Binding-site contacts:
Ligand atom C2 contacts residue ASN284 of chain 1.A at 2.5 Å.
Ligand atom C5 contacts residue ASN284 of chain 1.A at 3.8 Å.
Ligand atom O5 contacts residue ASN302 of chain 1.A at 3.2 Å (h-bond).
Ligand atom C6 contacts residue ASN302 of chain 1.A at 3.4 Å.
Ligand atom C6 contacts residue TYR305 of chain 1.A at 3.9 Å (hydrophobic).
Ligand atom C8 contacts residue TYR304 of chain 1.A at 3.8 Å (hydrophobic).
Ligand atom O7 contacts residue TYR304 of chain 1.A at 3.8 Å.
Ligand atom O7 contacts residue ASN284 of chain 1.A at 4.1 Å.
Ligand atom O6 contacts residue ASN302 of chain 1.A at 3.2 Å (h-bond).
Ligand atom C5 contacts residue MET94 of chain 1.C at 4.4 Å (hydrophobic).
Ligand atom O6 contacts residue GLU356 of chain 1.A at 2.8 Å (salt-bridge).
Ligand atom O5 contacts residue ASN284 of chain 1.A at 2.4 Å (h-bond).
Ligand atom C6 contacts residue TYR304 of chain 1.A at 3.7 Å (hydrophobic).
Ligand atom C4 contacts residue MET94 of chain 1.C at 3.7 Å (hydrophobic).
Ligand atom C8 contacts residue TYR305 of chain 1.A at 3.3 Å (hydrophobic).
Ligand atom C1 contacts residue TYR304 of chain 1.A at 3.9 Å (hydrophobic).
Ligand atom C5 contacts residue TYR304 of chain 1.A at 3.6 Å (hydrophobic).
Ligand atom C5 contacts residue ASN302 of chain 1.A at 4.0 Å.
Ligand atom C7 contacts residue TYR305 of chain 1.A at 4.4 Å (hydrophobic).
Ligand atom C4 contacts residue ASN284 of chain 1.A at 4.3 Å.
Ligand atom N2 contacts residue ASN284 of chain 1.A at 3.0 Å (h-bond).
Ligand atom O6 contacts residue TYR305 of chain 1.A at 4.3 Å.
Ligand atom O4 contacts residue MET94 of chain 1.C at 3.8 Å.
Ligand atom C1 contacts residue ASN302 of chain 1.A at 4.4 Å.
Ligand atom C7 contacts residue ASN284 of chain 1.A at 3.7 Å.
Ligand atom C6 contacts residue MET94 of chain 1.C at 3.9 Å (hydrophobic).
Ligand atom C1 contacts residue ASN284 of chain 1.A at 1.5 Å.
Ligand atom C7 contacts residue TYR304 of chain 1.A at 4.2 Å (hydrophobic).
Ligand atom C3 contacts residue ASN284 of chain 1.A at 3.9 Å.
Ligand atom C6 contacts residue GLU356 of chain 1.A at 3.4 Å.
Ligand atom O5 contacts residue TYR304 of chain 1.A at 3.6 Å.

Sequence of chain 1.C:
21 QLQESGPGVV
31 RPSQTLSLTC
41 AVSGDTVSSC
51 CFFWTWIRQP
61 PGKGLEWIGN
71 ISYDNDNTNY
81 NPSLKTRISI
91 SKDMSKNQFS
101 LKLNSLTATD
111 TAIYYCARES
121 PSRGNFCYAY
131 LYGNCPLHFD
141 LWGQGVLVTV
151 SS

This small molecule binds to this protein.
Small molecule (SMILES): CC(=O)N[C@H]1[C@H](O[C@H]2[C@H](O)[C@@H](NC(C)=O)CO[C@@H]2CO)O[C@H](CO)[C@@H](O[C@@H]2O[C@H](CO[C@H]3O[C@H](CO)[C@@H](O)[C@H](O)[C@@H]3O)[C@@H](O)[C@H](O[C@H]3O[C@H](CO)[C@@H](O)[C@H](O)[C@@H]3O)[C@@H]2O)[C@@H]1O

Sequence of chain 1.A:
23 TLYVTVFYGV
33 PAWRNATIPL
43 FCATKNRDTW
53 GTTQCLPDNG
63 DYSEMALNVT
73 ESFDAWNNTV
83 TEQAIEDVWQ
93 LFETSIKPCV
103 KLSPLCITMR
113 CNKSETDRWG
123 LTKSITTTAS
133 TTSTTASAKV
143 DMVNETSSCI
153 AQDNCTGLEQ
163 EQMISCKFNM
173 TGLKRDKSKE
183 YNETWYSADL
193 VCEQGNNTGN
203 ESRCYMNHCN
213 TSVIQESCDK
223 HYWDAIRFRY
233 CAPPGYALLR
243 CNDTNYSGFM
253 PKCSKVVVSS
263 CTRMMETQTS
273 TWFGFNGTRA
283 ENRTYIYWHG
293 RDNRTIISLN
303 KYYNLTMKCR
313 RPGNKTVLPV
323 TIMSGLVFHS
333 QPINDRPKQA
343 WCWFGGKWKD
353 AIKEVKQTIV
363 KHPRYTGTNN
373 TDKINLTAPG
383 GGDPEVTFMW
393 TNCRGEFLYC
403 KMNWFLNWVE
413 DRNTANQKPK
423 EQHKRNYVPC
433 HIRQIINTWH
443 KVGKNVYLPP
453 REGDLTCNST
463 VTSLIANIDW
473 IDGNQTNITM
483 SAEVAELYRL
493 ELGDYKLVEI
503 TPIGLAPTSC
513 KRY